The protein below binds the small molecule below.
Small molecule (SMILES): CC(=O)N[C@@H]1[C@@H](O)[C@H](O)[C@@H](CO)O[C@H]1O

Binding-site contacts:
Ligand atom O5 contacts residue TRP103 of chain 1.A at 4.2 Å.
Ligand atom O5 contacts residue ASN100 of chain 1.A at 2.3 Å (h-bond).
Ligand atom C5 contacts residue ASN100 of chain 1.A at 3.6 Å.
Ligand atom C3 contacts residue ASN100 of chain 1.A at 3.8 Å.
Ligand atom O5 contacts residue SER102 of chain 1.A at 2.7 Å (h-bond).
Ligand atom C8 contacts residue ASN100 of chain 1.A at 4.0 Å.
Ligand atom C6 contacts residue SER102 of chain 1.A at 3.5 Å.
Ligand atom C1 contacts residue SER102 of chain 1.A at 3.3 Å.
Ligand atom N2 contacts residue ASN100 of chain 1.A at 3.0 Å (h-bond).
Ligand atom C2 contacts residue ASN100 of chain 1.A at 2.5 Å.
Ligand atom O6 contacts residue SER102 of chain 1.A at 2.6 Å (h-bond).
Ligand atom O7 contacts residue ASN100 of chain 1.A at 2.9 Å (h-bond).
Ligand atom C1 contacts residue ASN100 of chain 1.A at 1.4 Å.
Ligand atom C7 contacts residue ASN100 of chain 1.A at 3.2 Å.
Ligand atom C5 contacts residue SER102 of chain 1.A at 3.3 Å.
Ligand atom C4 contacts residue ASN100 of chain 1.A at 4.2 Å.
Ligand atom O6 contacts residue TRP103 of chain 1.A at 4.3 Å.

Sequence of chain 1.A:
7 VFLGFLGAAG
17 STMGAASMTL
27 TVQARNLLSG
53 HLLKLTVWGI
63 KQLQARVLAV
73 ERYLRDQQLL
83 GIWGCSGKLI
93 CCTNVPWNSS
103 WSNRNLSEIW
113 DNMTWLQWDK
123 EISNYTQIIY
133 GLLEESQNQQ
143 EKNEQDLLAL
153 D